Binding-site contacts:
Ligand atom N contacts residue GLY194 of chain 1.G at 2.7 Å (h-bond).
Ligand atom CZ contacts residue VAL364 of chain 1.G at 3.8 Å (hydrophobic).
Ligand atom CLZ contacts residue GLY194 of chain 1.G at 3.6 Å.
Ligand atom CD contacts residue MET382 of chain 1.G at 3.9 Å (hydrophobic).
Ligand atom C contacts residue MET382 of chain 1.G at 3.5 Å (hydrophobic).
Ligand atom CA contacts residue MET384 of chain 1.G at 3.8 Å (hydrophobic).
Ligand atom CB contacts residue MET382 of chain 1.G at 3.6 Å (hydrophobic).
Ligand atom CD2 contacts residue MET382 of chain 1.G at 3.8 Å (hydrophobic).
Ligand atom C contacts residue GLY194 of chain 1.G at 3.6 Å.
Ligand atom N contacts residue MET382 of chain 1.G at 3.8 Å.
Ligand atom O contacts residue MET384 of chain 1.G at 3.2 Å.
Ligand atom CD1 contacts residue ARG196 of chain 1.G at 3.5 Å.
Ligand atom CG contacts residue GLY194 of chain 1.G at 3.6 Å.
Ligand atom OE1 contacts residue MET384 of chain 1.G at 3.4 Å.
Ligand atom CD2 contacts residue PRO383 of chain 1.G at 3.6 Å (hydrophobic).
Ligand atom O contacts residue ARG385 of chain 1.G at 2.9 Å (salt-bridge).
Ligand atom CG contacts residue HIS195 of chain 1.G at 3.5 Å.
Ligand atom CA contacts residue PRO383 of chain 1.G at 3.8 Å (hydrophobic).
Ligand atom CD1 contacts residue HIS195 of chain 1.G at 3.6 Å.
Ligand atom NE2 contacts residue PRO383 of chain 1.G at 3.3 Å (h-bond).
Ligand atom OD1 contacts residue HIS195 of chain 1.G at 2.9 Å (h-bond).
Ligand atom O contacts residue MET382 of chain 1.G at 3.3 Å.
Ligand atom CA contacts residue GLY194 of chain 1.G at 3.7 Å.
Ligand atom CLZ contacts residue PRO262 of chain 1.G at 3.6 Å.
Ligand atom CG contacts residue HIS195 of chain 1.G at 3.6 Å.
Ligand atom CLE1 contacts residue THR192 of chain 1.G at 3.6 Å.
Ligand atom N contacts residue PRO383 of chain 1.G at 3.3 Å (h-bond).
Ligand atom CG contacts residue PRO383 of chain 1.G at 3.7 Å (hydrophobic).
Ligand atom OE1 contacts residue TYR343 of chain 1.G at 3.6 Å.
Ligand atom CLZ contacts residue LEU175 of chain 1.G at 3.6 Å.
Ligand atom NE2 contacts residue MET382 of chain 1.G at 3.0 Å (h-bond).
Ligand atom CB contacts residue GLY194 of chain 1.G at 3.5 Å.
Ligand atom CE2 contacts residue ARG172 of chain 1.G at 3.8 Å.
Ligand atom O contacts residue MET382 of chain 1.G at 3.6 Å.
Ligand atom CA contacts residue GLY194 of chain 1.G at 3.7 Å.
Ligand atom CB contacts residue PRO383 of chain 1.G at 3.4 Å (hydrophobic).
Ligand atom CD2 contacts residue VAL380 of chain 1.G at 3.9 Å (hydrophobic).
Ligand atom CD1 contacts residue THR192 of chain 1.G at 3.8 Å.
Ligand atom CE1 contacts residue ARG385 of chain 1.G at 3.4 Å.
Ligand atom C contacts residue ARG385 of chain 1.G at 3.7 Å.

The small molecule below binds the protein below.
Small molecule (SMILES): CC(=O)N[C@@H](CCC(N)=O)C(=O)N[C@@H](CC1CCCCC1)C(=O)N(C)[C@@H](CC(=O)O)C(=O)N[C@@H](CC(C)C)C(=O)N[C@@H](Cc1ccc(Cl)c(Cl)c1)C(=O)O

Sequence of chain 1.G:
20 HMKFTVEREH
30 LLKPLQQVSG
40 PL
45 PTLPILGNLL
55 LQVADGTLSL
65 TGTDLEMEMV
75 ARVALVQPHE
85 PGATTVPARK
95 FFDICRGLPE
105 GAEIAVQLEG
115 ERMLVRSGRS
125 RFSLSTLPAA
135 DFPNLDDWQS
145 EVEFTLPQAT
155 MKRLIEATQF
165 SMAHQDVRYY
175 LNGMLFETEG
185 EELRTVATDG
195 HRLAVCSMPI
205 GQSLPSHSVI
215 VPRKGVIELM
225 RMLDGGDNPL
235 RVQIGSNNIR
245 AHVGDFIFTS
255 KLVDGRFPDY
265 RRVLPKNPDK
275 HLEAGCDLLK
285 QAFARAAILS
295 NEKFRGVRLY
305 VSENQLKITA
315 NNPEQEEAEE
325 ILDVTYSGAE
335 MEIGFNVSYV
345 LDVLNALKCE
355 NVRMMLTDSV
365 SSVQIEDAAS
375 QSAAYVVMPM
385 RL